A protein and the small-molecule ligand that binds it are described below.
Small molecule (SMILES): CC(=O)N[C@@H]1[C@@H](O)[C@H](O)[C@@H](CO)O[C@H]1O

Sequence of chain 1.A:
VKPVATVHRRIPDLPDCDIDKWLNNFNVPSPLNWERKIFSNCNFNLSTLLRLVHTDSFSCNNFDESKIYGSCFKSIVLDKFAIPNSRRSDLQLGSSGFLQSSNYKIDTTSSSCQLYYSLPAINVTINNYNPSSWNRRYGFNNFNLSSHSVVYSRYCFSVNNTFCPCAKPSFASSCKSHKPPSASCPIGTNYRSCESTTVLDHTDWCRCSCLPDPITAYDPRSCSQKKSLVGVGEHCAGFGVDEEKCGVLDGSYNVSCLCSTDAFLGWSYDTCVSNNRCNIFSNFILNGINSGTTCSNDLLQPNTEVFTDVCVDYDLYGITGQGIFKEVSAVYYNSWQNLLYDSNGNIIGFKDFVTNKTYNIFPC

Binding-site contacts:
Ligand atom O6 contacts residue SER228 of chain 1.A at 4.5 Å.
Ligand atom C7 contacts residue THR166 of chain 1.A at 4.0 Å.
Ligand atom C3 contacts residue THR166 of chain 1.A at 3.7 Å.
Ligand atom C2 contacts residue ASN164 of chain 1.A at 2.4 Å.
Ligand atom N2 contacts residue ASN164 of chain 1.A at 2.8 Å (h-bond).
Ligand atom C3 contacts residue ASN194 of chain 1.A at 4.0 Å.
Ligand atom O4 contacts residue ASN194 of chain 1.A at 4.3 Å.
Ligand atom C7 contacts residue ASN164 of chain 1.A at 3.2 Å.
Ligand atom N2 contacts residue THR166 of chain 1.A at 3.0 Å (h-bond).
Ligand atom O3 contacts residue THR166 of chain 1.A at 4.5 Å.
Ligand atom C1 contacts residue ASN164 of chain 1.A at 1.5 Å.
Ligand atom C8 contacts residue THR166 of chain 1.A at 3.6 Å.
Ligand atom C7 contacts residue ASN165 of chain 1.A at 4.2 Å.
Ligand atom C2 contacts residue THR166 of chain 1.A at 3.5 Å.
Ligand atom C8 contacts residue ASN165 of chain 1.A at 3.0 Å.
Ligand atom C8 contacts residue ASN164 of chain 1.A at 4.3 Å.
Ligand atom C1 contacts residue THR166 of chain 1.A at 3.5 Å.
Ligand atom C5 contacts residue ASN164 of chain 1.A at 3.8 Å.
Ligand atom C3 contacts residue ASN164 of chain 1.A at 3.8 Å.
Ligand atom O7 contacts residue ASN164 of chain 1.A at 3.3 Å (h-bond).
Ligand atom O3 contacts residue ASN194 of chain 1.A at 4.4 Å.
Ligand atom C4 contacts residue ASN164 of chain 1.A at 4.3 Å.
Ligand atom O5 contacts residue ASN164 of chain 1.A at 2.5 Å (h-bond).